Sequence of chain 1.F:
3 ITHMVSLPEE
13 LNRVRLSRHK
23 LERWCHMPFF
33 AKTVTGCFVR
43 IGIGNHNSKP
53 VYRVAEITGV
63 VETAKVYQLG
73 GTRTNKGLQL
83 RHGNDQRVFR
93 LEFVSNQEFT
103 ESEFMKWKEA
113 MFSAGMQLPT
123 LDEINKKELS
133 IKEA

Binding-site contacts:
Ligand atom CB contacts residue GLY44 of chain 1.F at 4.0 Å.
Ligand atom O3P contacts residue SER97 of chain 1.F at 2.4 Å (h-bond).
Ligand atom P contacts residue SER97 of chain 1.F at 3.6 Å.
Ligand atom CB contacts residue GLY46 of chain 1.F at 3.7 Å.
Ligand atom CD contacts residue GLU94 of chain 1.F at 3.7 Å.
Ligand atom O1P contacts residue ASN98 of chain 1.F at 3.1 Å (h-bond).
Ligand atom CB contacts residue TYR54 of chain 1.F at 3.9 Å (hydrophobic).
Ligand atom O3P contacts residue ASN98 of chain 1.F at 3.9 Å.
Ligand atom O3P contacts residue GLN99 of chain 1.F at 3.8 Å.
Ligand atom N contacts residue SO41 of chain 1.NA at 3.6 Å.
Ligand atom SD contacts residue GLY44 of chain 1.F at 3.8 Å.
Ligand atom CE contacts residue GLY44 of chain 1.F at 4.0 Å.
Ligand atom O1P contacts residue SER97 of chain 1.F at 3.7 Å.
Ligand atom O3P contacts residue ARG42 of chain 1.F at 4.0 Å.
Ligand atom O2P contacts residue TYR54 of chain 1.F at 4.0 Å.
Ligand atom O contacts residue PHE95 of chain 1.F at 3.3 Å.
Ligand atom SD contacts residue GLY46 of chain 1.F at 3.1 Å (h-bond).
Ligand atom C contacts residue PHE95 of chain 1.F at 3.6 Å (hydrophobic).
Ligand atom OG1 contacts residue ARG20 of chain 1.F at 3.0 Å (salt-bridge).
Ligand atom O contacts residue TYR54 of chain 1.F at 4.0 Å.
Ligand atom SD contacts residue VAL53 of chain 1.F at 3.6 Å (h-bond).
Ligand atom P contacts residue ASN98 of chain 1.F at 3.9 Å.
Ligand atom CA contacts residue GLY44 of chain 1.F at 3.4 Å.
Ligand atom CB contacts residue ASN47 of chain 1.F at 3.9 Å.
Ligand atom OG1 contacts residue SER97 of chain 1.F at 3.9 Å.
Ligand atom SD contacts residue PRO52 of chain 1.F at 3.9 Å.
Ligand atom C contacts residue PHE95 of chain 1.F at 3.8 Å (hydrophobic).
Ligand atom CG contacts residue ASN47 of chain 1.F at 3.6 Å.
Ligand atom CE contacts residue TYR54 of chain 1.F at 3.4 Å (hydrophobic).
Ligand atom CB contacts residue ARG20 of chain 1.F at 4.0 Å.
Ligand atom CG2 contacts residue VAL96 of chain 1.F at 3.7 Å (hydrophobic).
Ligand atom CG2 contacts residue PHE95 of chain 1.F at 3.9 Å (hydrophobic).
Ligand atom O contacts residue PHE95 of chain 1.F at 3.7 Å.
Ligand atom CG2 contacts residue SER97 of chain 1.F at 4.0 Å.
Ligand atom O1P contacts residue GLN99 of chain 1.F at 2.9 Å (h-bond).
Ligand atom CG contacts residue GLU94 of chain 1.F at 3.9 Å.
Ligand atom C contacts residue GLY44 of chain 1.F at 3.7 Å.
Ligand atom O3P contacts residue TYR54 of chain 1.F at 3.1 Å (h-bond).
Ligand atom O contacts residue GLY44 of chain 1.F at 3.9 Å.
Ligand atom CG contacts residue GLY46 of chain 1.F at 3.2 Å.

A small-molecule ligand and the protein it binds are described below.
Small molecule (SMILES): CSCC[C@@H](C=O)NC(=O)[C@@H]1CCCN1C(=O)[C@@H](NC(=O)[C@H](CCCNC(N)=[NH2+])NC(=O)[C@@H](N)CO)[C@@H](C)OP(=O)(O)O